Sequence of chain 1.B:
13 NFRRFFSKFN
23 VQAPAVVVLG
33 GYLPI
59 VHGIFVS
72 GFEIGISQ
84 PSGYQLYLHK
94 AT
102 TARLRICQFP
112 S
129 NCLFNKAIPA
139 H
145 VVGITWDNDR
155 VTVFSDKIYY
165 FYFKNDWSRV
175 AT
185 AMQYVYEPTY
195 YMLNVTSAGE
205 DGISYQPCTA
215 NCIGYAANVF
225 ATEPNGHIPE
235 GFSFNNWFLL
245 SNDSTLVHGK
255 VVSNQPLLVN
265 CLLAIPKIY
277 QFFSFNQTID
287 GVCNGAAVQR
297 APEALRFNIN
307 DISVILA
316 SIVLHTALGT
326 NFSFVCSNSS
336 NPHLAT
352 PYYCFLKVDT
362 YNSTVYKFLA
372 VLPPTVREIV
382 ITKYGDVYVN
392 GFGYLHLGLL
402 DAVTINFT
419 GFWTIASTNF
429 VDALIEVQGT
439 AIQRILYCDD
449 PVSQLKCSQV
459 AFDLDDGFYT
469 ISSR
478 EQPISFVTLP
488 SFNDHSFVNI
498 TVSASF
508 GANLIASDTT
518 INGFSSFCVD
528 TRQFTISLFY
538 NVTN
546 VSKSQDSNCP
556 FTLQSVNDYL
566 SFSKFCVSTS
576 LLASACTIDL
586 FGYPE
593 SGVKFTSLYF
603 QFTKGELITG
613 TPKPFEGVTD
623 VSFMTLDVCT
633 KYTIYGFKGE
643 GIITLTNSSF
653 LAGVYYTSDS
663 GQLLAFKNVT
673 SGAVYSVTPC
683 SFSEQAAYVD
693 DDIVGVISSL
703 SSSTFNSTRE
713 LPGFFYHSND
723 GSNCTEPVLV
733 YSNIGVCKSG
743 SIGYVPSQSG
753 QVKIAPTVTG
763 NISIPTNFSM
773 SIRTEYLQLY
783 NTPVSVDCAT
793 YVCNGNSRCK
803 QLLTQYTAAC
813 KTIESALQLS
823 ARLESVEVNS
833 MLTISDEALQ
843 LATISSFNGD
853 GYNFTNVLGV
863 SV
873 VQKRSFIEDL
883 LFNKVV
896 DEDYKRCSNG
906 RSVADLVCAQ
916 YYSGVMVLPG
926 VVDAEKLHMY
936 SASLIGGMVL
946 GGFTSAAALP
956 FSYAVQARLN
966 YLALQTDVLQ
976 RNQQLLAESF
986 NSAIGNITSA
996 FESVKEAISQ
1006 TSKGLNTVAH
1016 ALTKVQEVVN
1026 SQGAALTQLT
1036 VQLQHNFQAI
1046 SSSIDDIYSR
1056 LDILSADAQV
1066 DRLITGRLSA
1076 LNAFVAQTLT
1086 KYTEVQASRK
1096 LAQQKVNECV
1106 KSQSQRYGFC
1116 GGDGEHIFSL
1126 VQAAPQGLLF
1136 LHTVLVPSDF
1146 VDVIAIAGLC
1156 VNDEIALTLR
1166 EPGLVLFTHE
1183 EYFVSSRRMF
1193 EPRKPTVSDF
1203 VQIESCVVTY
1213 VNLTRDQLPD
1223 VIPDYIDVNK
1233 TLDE

This small molecule binds to this protein.
Small molecule (SMILES): CC(=O)N[C@H]1[C@H](O[C@H]2[C@H](O)[C@@H](NC(C)=O)CO[C@@H]2CO)O[C@H](CO)[C@@H](O)[C@@H]1O

Binding-site contacts:
Ligand atom C5 contacts residue ASN496 of chain 1.B at 3.6 Å.
Ligand atom C1 contacts residue PHE494 of chain 1.B at 4.1 Å (hydrophobic).
Ligand atom O6 contacts residue PHE494 of chain 1.B at 3.7 Å.
Ligand atom O7 contacts residue ASN519 of chain 1.B at 4.1 Å.
Ligand atom C5 contacts residue PHE494 of chain 1.B at 4.4 Å (hydrophobic).
Ligand atom C2 contacts residue ASN496 of chain 1.B at 2.5 Å.
Ligand atom C7 contacts residue PHE494 of chain 1.B at 4.0 Å (hydrophobic).
Ligand atom C4 contacts residue ASN496 of chain 1.B at 4.2 Å.
Ligand atom O7 contacts residue ASN496 of chain 1.B at 3.5 Å (h-bond).
Ligand atom O4 contacts residue PHE494 of chain 1.B at 4.5 Å.
Ligand atom C1 contacts residue ASN496 of chain 1.B at 1.4 Å.
Ligand atom O7 contacts residue PHE494 of chain 1.B at 3.4 Å.
Ligand atom C8 contacts residue PHE494 of chain 1.B at 3.9 Å (hydrophobic).
Ligand atom C7 contacts residue ASN496 of chain 1.B at 3.3 Å.
Ligand atom C3 contacts residue ASN496 of chain 1.B at 3.8 Å.
Ligand atom O5 contacts residue ASN496 of chain 1.B at 2.4 Å (h-bond).
Ligand atom C8 contacts residue ASN519 of chain 1.B at 3.5 Å.
Ligand atom N2 contacts residue ASN496 of chain 1.B at 3.0 Å (h-bond).
Ligand atom C8 contacts residue ASN496 of chain 1.B at 3.7 Å.
Ligand atom N2 contacts residue PHE494 of chain 1.B at 4.0 Å.
Ligand atom C7 contacts residue ASN519 of chain 1.B at 3.9 Å.